Binding-site contacts:
Ligand atom O4B contacts residue ARG399 of chain 1.E at 2.6 Å (salt-bridge).
Ligand atom C4 contacts residue GLY401 of chain 1.E at 3.8 Å.
Ligand atom O1A contacts residue GLN50 of chain 1.E at 3.6 Å.
Ligand atom C4 contacts residue ARG286 of chain 1.E at 3.1 Å.
Ligand atom C3 contacts residue PHE119 of chain 1.E at 3.8 Å (hydrophobic).
Ligand atom O1B contacts residue HIS242 of chain 1.E at 2.8 Å (h-bond).
Ligand atom O2 contacts residue FAD1 of chain 1.U at 3.4 Å (h-bond).
Ligand atom O4B contacts residue FAD1 of chain 1.U at 3.1 Å.
Ligand atom C2 contacts residue ARG286 of chain 1.E at 3.3 Å.
Ligand atom O1A contacts residue GLU255 of chain 1.E at 3.9 Å.
Ligand atom O4A contacts residue ARG286 of chain 1.E at 3.6 Å (salt-bridge).
Ligand atom O4B contacts residue HIS354 of chain 1.E at 3.0 Å (h-bond).
Ligand atom O4A contacts residue ARG399 of chain 1.E at 2.6 Å (salt-bridge).
Ligand atom C1 contacts residue ARG286 of chain 1.E at 3.5 Å.
Ligand atom O1A contacts residue GLY51 of chain 1.E at 2.8 Å (h-bond).
Ligand atom O1B contacts residue THR254 of chain 1.E at 3.3 Å (h-bond).
Ligand atom O2 contacts residue ARG286 of chain 1.E at 3.2 Å (salt-bridge).
Ligand atom C1 contacts residue PHE119 of chain 1.E at 3.9 Å (hydrophobic).
Ligand atom O1A contacts residue FAD1 of chain 1.U at 3.5 Å (h-bond).
Ligand atom C1 contacts residue FAD1 of chain 1.U at 3.9 Å.
Ligand atom C1 contacts residue THR254 of chain 1.E at 3.1 Å.
Ligand atom C1 contacts residue HIS242 of chain 1.E at 3.8 Å.
Ligand atom C4 contacts residue GLY402 of chain 1.E at 3.6 Å.
Ligand atom C2 contacts residue FAD1 of chain 1.U at 3.1 Å.
Ligand atom O1A contacts residue PHE119 of chain 1.E at 3.8 Å.
Ligand atom O2 contacts residue LEU252 of chain 1.E at 3.5 Å.
Ligand atom C1 contacts residue GLU255 of chain 1.E at 3.6 Å.
Ligand atom O4A contacts residue FAD1 of chain 1.U at 2.9 Å.
Ligand atom O4B contacts residue ARG286 of chain 1.E at 2.8 Å (salt-bridge).
Ligand atom C4 contacts residue ARG399 of chain 1.E at 3.4 Å.
Ligand atom C3 contacts residue FAD1 of chain 1.U at 2.9 Å.
Ligand atom O4A contacts residue GLY401 of chain 1.E at 3.0 Å.
Ligand atom O2 contacts residue HIS242 of chain 1.E at 3.4 Å.
Ligand atom O1B contacts residue GLU255 of chain 1.E at 2.8 Å (salt-bridge).
Ligand atom O1A contacts residue THR254 of chain 1.E at 2.4 Å (h-bond).
Ligand atom O1B contacts residue ARG286 of chain 1.E at 3.1 Å (salt-bridge).
Ligand atom O2 contacts residue HIS354 of chain 1.E at 3.0 Å (h-bond).
Ligand atom O4A contacts residue GLY402 of chain 1.E at 2.5 Å (h-bond).
Ligand atom C3 contacts residue ARG286 of chain 1.E at 2.9 Å.
Ligand atom C4 contacts residue FAD1 of chain 1.U at 3.2 Å.

This protein binds this small molecule.
Small molecule (SMILES): O=C([O-])[C@H](O)/C=C(/[O-])O

Sequence of chain 1.E:
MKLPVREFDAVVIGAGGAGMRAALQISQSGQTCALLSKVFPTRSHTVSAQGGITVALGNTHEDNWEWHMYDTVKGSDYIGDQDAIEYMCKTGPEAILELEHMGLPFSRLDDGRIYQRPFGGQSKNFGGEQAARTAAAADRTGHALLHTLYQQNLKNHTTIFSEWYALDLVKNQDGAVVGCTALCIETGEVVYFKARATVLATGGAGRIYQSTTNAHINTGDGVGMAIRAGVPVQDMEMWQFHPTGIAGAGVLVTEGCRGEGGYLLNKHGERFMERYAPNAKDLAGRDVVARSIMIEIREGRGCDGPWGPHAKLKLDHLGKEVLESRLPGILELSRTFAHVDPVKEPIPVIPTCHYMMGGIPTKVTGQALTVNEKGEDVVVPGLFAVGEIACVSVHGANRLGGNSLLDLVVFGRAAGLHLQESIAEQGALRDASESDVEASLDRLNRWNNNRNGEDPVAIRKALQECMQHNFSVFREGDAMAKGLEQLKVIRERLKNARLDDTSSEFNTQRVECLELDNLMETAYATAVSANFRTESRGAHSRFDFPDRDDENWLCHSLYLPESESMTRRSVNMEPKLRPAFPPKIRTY